This protein binds this small molecule.
Small molecule (SMILES): O=c1ccn([C@@H]2O[C@H](CO[P](=O)(O)O[P](=O)(O)O[C@H]3O[C@H](CO)[C@@H](O)[C@H](O)[C@H]3F)[C@@H](O)[C@H]2O)c(=O)[nH]1

Sequence of chain 1.A:
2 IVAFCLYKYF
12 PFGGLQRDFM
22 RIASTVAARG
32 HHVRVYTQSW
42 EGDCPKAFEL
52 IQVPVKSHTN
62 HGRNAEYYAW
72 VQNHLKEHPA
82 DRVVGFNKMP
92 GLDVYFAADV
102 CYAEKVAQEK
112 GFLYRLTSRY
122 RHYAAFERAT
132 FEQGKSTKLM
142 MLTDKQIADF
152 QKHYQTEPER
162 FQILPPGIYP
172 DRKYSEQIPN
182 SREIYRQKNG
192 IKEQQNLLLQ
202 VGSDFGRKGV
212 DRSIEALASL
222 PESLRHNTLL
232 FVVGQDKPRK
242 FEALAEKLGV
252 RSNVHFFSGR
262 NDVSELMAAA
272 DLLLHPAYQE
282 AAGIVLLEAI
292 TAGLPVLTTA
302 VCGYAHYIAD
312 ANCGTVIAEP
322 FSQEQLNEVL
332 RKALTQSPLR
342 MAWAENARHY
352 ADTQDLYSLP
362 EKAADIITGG

Binding-site contacts:
Ligand atom C5' contacts residue GLY15 of chain 1.A at 3.4 Å.
Ligand atom C6 contacts residue ASP19 of chain 1.A at 3.4 Å.
Ligand atom O2' contacts residue ARG173 of chain 1.A at 3.1 Å (salt-bridge).
Ligand atom O3' contacts residue ARG18 of chain 1.A at 3.1 Å (salt-bridge).
Ligand atom O7' contacts residue VAL234 of chain 1.A at 3.5 Å.
Ligand atom O2' contacts residue GLU289 of chain 1.A at 2.6 Å (salt-bridge).
Ligand atom F1 contacts residue ARG208 of chain 1.A at 3.1 Å.
Ligand atom N3 contacts residue ARG261 of chain 1.A at 2.8 Å (salt-bridge).
Ligand atom O6 contacts residue GLY15 of chain 1.A at 3.0 Å.
Ligand atom O5 contacts residue LEU16 of chain 1.A at 3.3 Å (h-bond).
Ligand atom O1A contacts residue ILE285 of chain 1.A at 2.8 Å (h-bond).
Ligand atom O2A contacts residue ILE285 of chain 1.A at 3.4 Å (h-bond).
Ligand atom O3' contacts residue GLU289 of chain 1.A at 2.6 Å (salt-bridge).
Ligand atom O4' contacts residue ARG18 of chain 1.A at 3.5 Å.
Ligand atom O1B contacts residue GLY15 of chain 1.A at 2.8 Å (h-bond).
Ligand atom C2 contacts residue ALA99 of chain 1.A at 3.4 Å (hydrophobic).
Ligand atom O3 contacts residue ALA282 of chain 1.A at 3.1 Å (h-bond).
Ligand atom F1 contacts residue GLU281 of chain 1.A at 3.0 Å.
Ligand atom O6 contacts residue ASP19 of chain 1.A at 2.7 Å (salt-bridge).
Ligand atom O3 contacts residue ALA283 of chain 1.A at 3.0 Å (h-bond).
Ligand atom O7' contacts residue ARG261 of chain 1.A at 3.0 Å (salt-bridge).
Ligand atom O4 contacts residue GLY284 of chain 1.A at 2.9 Å (h-bond).
Ligand atom O6' contacts residue ARG261 of chain 1.A at 3.5 Å (salt-bridge).
Ligand atom O7' contacts residue GLY260 of chain 1.A at 3.3 Å.
Ligand atom O2A contacts residue VAL286 of chain 1.A at 3.1 Å (h-bond).
Ligand atom C2' contacts residue GLU289 of chain 1.A at 3.5 Å.
Ligand atom O6' contacts residue ARG173 of chain 1.A at 3.4 Å (salt-bridge).
Ligand atom C3 contacts residue GLU281 of chain 1.A at 3.2 Å.
Ligand atom O3A contacts residue LYS209 of chain 1.A at 2.9 Å (salt-bridge).
Ligand atom C3' contacts residue GLU289 of chain 1.A at 3.5 Å.
Ligand atom O3 contacts residue GLY284 of chain 1.A at 3.5 Å (h-bond).
Ligand atom O6 contacts residue LEU16 of chain 1.A at 3.0 Å (h-bond).
Ligand atom O1B contacts residue GLY14 of chain 1.A at 3.5 Å.
Ligand atom O3 contacts residue GLU281 of chain 1.A at 2.7 Å (salt-bridge).
Ligand atom PB contacts residue LYS209 of chain 1.A at 3.5 Å.
Ligand atom O5' contacts residue GLY15 of chain 1.A at 3.2 Å.
Ligand atom O2B contacts residue LYS209 of chain 1.A at 2.8 Å (salt-bridge).
Ligand atom O4 contacts residue ALA283 of chain 1.A at 3.4 Å.
Ligand atom N3 contacts residue VAL264 of chain 1.A at 3.5 Å.
Ligand atom O2B contacts residue ARG208 of chain 1.A at 2.8 Å (salt-bridge).